Sequence of chain 9.A:
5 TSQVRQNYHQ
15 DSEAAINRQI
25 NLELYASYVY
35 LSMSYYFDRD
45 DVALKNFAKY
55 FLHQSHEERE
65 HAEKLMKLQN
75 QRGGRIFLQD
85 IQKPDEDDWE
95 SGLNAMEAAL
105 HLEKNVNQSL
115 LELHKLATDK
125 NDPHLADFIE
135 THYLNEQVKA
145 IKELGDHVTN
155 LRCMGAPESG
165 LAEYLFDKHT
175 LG

The small molecule below binds the protein below.
Small molecule (SMILES): CCCCSC(=S)SC(C)(C)C(=O)NCCN1C(=O)CCC1=O

Binding-site contacts:
Ligand atom C21 contacts residue ASP45 of chain 9.A at 4.2 Å.
Ligand atom O19 contacts residue GLY164 of chain 9.A at 4.4 Å.
Ligand atom N17 contacts residue CYS157 of chain 13.A at 3.9 Å.
Ligand atom C21 contacts residue CYS157 of chain 13.A at 2.8 Å (hydrophobic).
Ligand atom C18 contacts residue CYS157 of chain 13.A at 2.8 Å (hydrophobic).
Ligand atom C22 contacts residue CYS157 of chain 13.A at 4.0 Å (hydrophobic).
Ligand atom C20 contacts residue CYS157 of chain 13.A at 1.8 Å (hydrophobic).
Ligand atom O19 contacts residue CYS157 of chain 13.A at 3.1 Å.

Sequence of chain 13.A:
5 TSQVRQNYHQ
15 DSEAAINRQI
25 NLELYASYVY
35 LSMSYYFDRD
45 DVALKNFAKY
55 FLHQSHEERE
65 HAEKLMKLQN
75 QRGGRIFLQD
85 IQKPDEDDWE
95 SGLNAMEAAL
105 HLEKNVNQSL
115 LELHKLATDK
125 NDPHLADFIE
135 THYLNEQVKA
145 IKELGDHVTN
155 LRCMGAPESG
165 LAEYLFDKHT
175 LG